Sequence of chain 1.A:
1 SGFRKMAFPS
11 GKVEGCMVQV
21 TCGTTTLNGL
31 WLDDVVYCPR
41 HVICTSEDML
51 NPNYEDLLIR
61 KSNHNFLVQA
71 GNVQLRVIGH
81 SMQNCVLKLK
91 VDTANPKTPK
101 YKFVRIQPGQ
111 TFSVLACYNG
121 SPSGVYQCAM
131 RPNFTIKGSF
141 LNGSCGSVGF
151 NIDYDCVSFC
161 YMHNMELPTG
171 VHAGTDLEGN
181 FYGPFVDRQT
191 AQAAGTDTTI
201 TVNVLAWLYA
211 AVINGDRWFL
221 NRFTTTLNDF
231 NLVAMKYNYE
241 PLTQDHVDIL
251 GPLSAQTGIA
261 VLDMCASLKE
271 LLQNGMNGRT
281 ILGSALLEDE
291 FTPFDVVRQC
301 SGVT

Sequence of chain 2.A:
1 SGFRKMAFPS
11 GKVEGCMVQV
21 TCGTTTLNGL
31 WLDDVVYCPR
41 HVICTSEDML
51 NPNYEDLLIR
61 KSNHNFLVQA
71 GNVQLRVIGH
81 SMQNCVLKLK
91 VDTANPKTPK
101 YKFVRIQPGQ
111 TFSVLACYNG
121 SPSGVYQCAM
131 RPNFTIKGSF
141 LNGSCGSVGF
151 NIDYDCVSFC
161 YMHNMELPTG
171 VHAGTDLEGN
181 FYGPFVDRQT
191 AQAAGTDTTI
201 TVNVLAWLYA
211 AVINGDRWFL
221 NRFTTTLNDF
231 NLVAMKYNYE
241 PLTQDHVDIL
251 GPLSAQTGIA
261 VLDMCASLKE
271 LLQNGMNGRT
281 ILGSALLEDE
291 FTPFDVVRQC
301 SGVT

A protein and the small-molecule ligand that binds it are described below.
Small molecule (SMILES): CC(C)C[C@H](NC(=O)OCc1ccccc1)C(=O)N[C@@H](C[C@@H]1CCNC1=O)[C@@H](O)S(=O)(=O)O

Binding-site contacts:
Ligand atom C29 contacts residue HIS163 of chain 1.A at 3.8 Å.
Ligand atom C15 contacts residue ASP187 of chain 1.A at 3.9 Å.
Ligand atom N19 contacts residue CYS145 of chain 1.A at 2.9 Å (h-bond).
Ligand atom O22 contacts residue SER144 of chain 1.A at 3.4 Å (h-bond).
Ligand atom C27 contacts residue ASN142 of chain 1.A at 3.8 Å.
Ligand atom O22 contacts residue GLY143 of chain 1.A at 3.3 Å (h-bond).
Ligand atom C15 contacts residue HIS41 of chain 1.A at 3.7 Å.
Ligand atom C26 contacts residue LEU141 of chain 1.A at 3.9 Å (hydrophobic).
Ligand atom O30 contacts residue PHE140 of chain 1.A at 3.9 Å.
Ligand atom C13 contacts residue HIS41 of chain 1.A at 3.8 Å.
Ligand atom C16 contacts residue ARG188 of chain 1.A at 3.9 Å.
Ligand atom C17 contacts residue ASN164 of chain 1.A at 3.5 Å.
Ligand atom C24 contacts residue CYS145 of chain 1.A at 3.3 Å (hydrophobic).
Ligand atom O30 contacts residue HIS163 of chain 1.A at 2.8 Å (h-bond).
Ligand atom O10 contacts residue GLU166 of chain 1.A at 3.1 Å (salt-bridge).
Ligand atom C21 contacts residue HIS41 of chain 1.A at 3.9 Å.
Ligand atom O30 contacts residue GLU166 of chain 1.A at 3.3 Å.
Ligand atom C15 contacts residue MET49 of chain 1.A at 3.9 Å (hydrophobic).
Ligand atom O30 contacts residue HIS172 of chain 1.A at 3.7 Å.
Ligand atom N28 contacts residue PHE140 of chain 1.A at 3.2 Å (h-bond).
Ligand atom C12 contacts residue ASN164 of chain 1.A at 3.4 Å.
Ligand atom C16 contacts residue MET165 of chain 1.A at 3.9 Å (hydrophobic).
Ligand atom C7 contacts residue GLU166 of chain 1.A at 3.3 Å.
Ligand atom C29 contacts residue GLU166 of chain 1.A at 3.6 Å.
Ligand atom N19 contacts residue MET165 of chain 1.A at 4.0 Å.
Ligand atom C21 contacts residue CYS145 of chain 1.A at 1.8 Å (hydrophobic).
Ligand atom C20 contacts residue CYS145 of chain 1.A at 2.8 Å (hydrophobic).
Ligand atom C26 contacts residue ASN142 of chain 1.A at 3.6 Å.
Ligand atom C27 contacts residue LEU141 of chain 1.A at 3.8 Å (hydrophobic).
Ligand atom C12 contacts residue MET165 of chain 1.A at 4.0 Å (hydrophobic).
Ligand atom C16 contacts residue ASP187 of chain 1.A at 3.9 Å.
Ligand atom O22 contacts residue CYS145 of chain 1.A at 2.8 Å (h-bond).
Ligand atom C24 contacts residue LEU141 of chain 1.A at 4.0 Å (hydrophobic).
Ligand atom O30 contacts residue MET165 of chain 1.A at 3.5 Å.
Ligand atom N19 contacts residue ASN164 of chain 1.A at 2.8 Å (h-bond).
Ligand atom C20 contacts residue ASN164 of chain 1.A at 3.8 Å.
Ligand atom C9 contacts residue MET165 of chain 1.A at 4.0 Å (hydrophobic).
Ligand atom O10 contacts residue MET165 of chain 1.A at 3.4 Å.
Ligand atom N28 contacts residue GLU166 of chain 1.A at 3.3 Å (salt-bridge).
Ligand atom C15 contacts residue TYR54 of chain 1.A at 3.9 Å (hydrophobic).